Binding-site contacts:
Ligand atom C1 contacts residue GLU236 of chain 1.A at 3.5 Å.
Ligand atom O1 contacts residue VAL76 of chain 1.A at 3.2 Å.
Ligand atom C3 contacts residue GLU241 of chain 1.A at 3.2 Å.
Ligand atom C3 contacts residue LEU237 of chain 1.A at 4.3 Å (hydrophobic).
Ligand atom C2 contacts residue LEU237 of chain 1.A at 3.8 Å (hydrophobic).
Ligand atom C1 contacts residue LEU237 of chain 1.A at 4.0 Å (hydrophobic).
Ligand atom C3 contacts residue PHE81 of chain 1.A at 3.9 Å (hydrophobic).
Ligand atom C2 contacts residue GLU236 of chain 1.A at 3.8 Å.
Ligand atom C2 contacts residue THR57 of chain 1.A at 4.3 Å.
Ligand atom O3 contacts residue PHE81 of chain 1.A at 3.8 Å.
Ligand atom O3 contacts residue THR57 of chain 1.A at 4.1 Å.
Ligand atom O3 contacts residue VAL76 of chain 1.A at 3.7 Å.
Ligand atom O3 contacts residue GLU241 of chain 1.A at 3.2 Å (salt-bridge).
Ligand atom C1 contacts residue VAL76 of chain 1.A at 4.5 Å (hydrophobic).

Sequence of chain 1.A:
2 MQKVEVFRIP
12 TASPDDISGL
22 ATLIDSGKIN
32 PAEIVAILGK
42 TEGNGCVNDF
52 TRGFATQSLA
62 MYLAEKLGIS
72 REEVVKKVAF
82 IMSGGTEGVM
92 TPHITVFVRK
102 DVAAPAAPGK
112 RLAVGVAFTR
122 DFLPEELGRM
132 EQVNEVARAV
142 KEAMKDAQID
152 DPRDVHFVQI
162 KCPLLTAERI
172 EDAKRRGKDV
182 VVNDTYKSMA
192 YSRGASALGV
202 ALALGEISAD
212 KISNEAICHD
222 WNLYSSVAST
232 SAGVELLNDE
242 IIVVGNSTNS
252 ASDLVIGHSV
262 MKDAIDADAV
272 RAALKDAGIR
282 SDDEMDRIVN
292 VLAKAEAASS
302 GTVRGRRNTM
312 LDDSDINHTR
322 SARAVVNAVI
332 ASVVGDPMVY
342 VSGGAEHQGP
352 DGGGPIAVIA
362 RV

The small molecule below binds the protein below.
Small molecule (SMILES): OCCCO